Binding-site contacts:
Ligand atom N2 contacts residue ASN204 of chain 1.D at 2.9 Å (h-bond).
Ligand atom C8 contacts residue SER244 of chain 1.D at 3.5 Å.
Ligand atom O7 contacts residue THR206 of chain 1.D at 3.7 Å.
Ligand atom C4 contacts residue ASN204 of chain 1.D at 4.2 Å.
Ligand atom C7 contacts residue GLY205 of chain 1.D at 4.0 Å.
Ligand atom C8 contacts residue ASN204 of chain 1.D at 4.4 Å.
Ligand atom O7 contacts residue ASN204 of chain 1.D at 3.5 Å (h-bond).
Ligand atom O7 contacts residue GLY205 of chain 1.D at 3.7 Å.
Ligand atom O5 contacts residue ASN204 of chain 1.D at 2.4 Å (h-bond).
Ligand atom C8 contacts residue GLY205 of chain 1.D at 3.7 Å.
Ligand atom C7 contacts residue ASN204 of chain 1.D at 3.3 Å.
Ligand atom C1 contacts residue ASN204 of chain 1.D at 1.4 Å.
Ligand atom C5 contacts residue ASN204 of chain 1.D at 3.6 Å.
Ligand atom C2 contacts residue ASN204 of chain 1.D at 2.5 Å.
Ligand atom C3 contacts residue ASN204 of chain 1.D at 3.8 Å.

Sequence of chain 1.D:
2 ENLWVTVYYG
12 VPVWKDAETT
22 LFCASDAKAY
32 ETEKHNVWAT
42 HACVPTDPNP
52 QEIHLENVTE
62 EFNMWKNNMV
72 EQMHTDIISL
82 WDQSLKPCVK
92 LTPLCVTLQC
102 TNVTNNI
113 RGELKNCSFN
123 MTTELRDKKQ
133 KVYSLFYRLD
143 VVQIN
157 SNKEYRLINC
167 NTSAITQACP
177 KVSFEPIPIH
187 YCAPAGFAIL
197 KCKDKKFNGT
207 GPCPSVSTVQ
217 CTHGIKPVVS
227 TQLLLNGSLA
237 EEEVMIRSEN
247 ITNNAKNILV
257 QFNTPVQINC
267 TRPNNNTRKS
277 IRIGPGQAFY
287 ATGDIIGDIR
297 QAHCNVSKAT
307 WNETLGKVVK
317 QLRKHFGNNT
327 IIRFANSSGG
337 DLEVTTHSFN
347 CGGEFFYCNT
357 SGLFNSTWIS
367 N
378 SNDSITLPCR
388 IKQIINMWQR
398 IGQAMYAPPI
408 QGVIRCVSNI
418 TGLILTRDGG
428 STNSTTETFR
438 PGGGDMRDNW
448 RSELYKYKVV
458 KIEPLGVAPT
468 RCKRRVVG

A protein and the small-molecule ligand that binds it are described below.
Small molecule (SMILES): CC(=O)N[C@H]1[C@H](O[C@H]2[C@H](O)[C@@H](NC(C)=O)CO[C@@H]2CO)O[C@H](CO)[C@@H](O[C@@H]2O[C@H](CO[C@H]3O[C@H](CO)[C@@H](O)[C@H](O)[C@@H]3O)[C@@H](O)[C@H](O)[C@@H]2O)[C@@H]1O